Binding-site contacts:
Ligand atom C4B contacts residue GLN427 of chain 1.C at 3.9 Å.
Ligand atom C9 contacts residue GLY424 of chain 1.C at 4.3 Å.
Ligand atom C8A contacts residue GLY424 of chain 1.C at 4.1 Å.
Ligand atom C8A contacts residue GLN427 of chain 1.C at 4.3 Å.
Ligand atom C6 contacts residue GLN427 of chain 1.C at 3.0 Å.
Ligand atom C5 contacts residue GLN427 of chain 1.C at 3.2 Å.
Ligand atom C9A contacts residue GLY424 of chain 1.C at 4.2 Å.
Ligand atom N contacts residue ILE420 of chain 1.C at 3.4 Å.
Ligand atom C8 contacts residue ASN428 of chain 1.C at 3.8 Å.
Ligand atom C3 contacts residue ILE420 of chain 1.C at 4.4 Å (hydrophobic).
Ligand atom C8 contacts residue GLN427 of chain 1.C at 4.0 Å.
Ligand atom C4B contacts residue GLY424 of chain 1.C at 3.7 Å.
Ligand atom N contacts residue GLY419 of chain 1.C at 4.5 Å.
Ligand atom C4 contacts residue SER421 of chain 1.C at 3.9 Å.
Ligand atom N contacts residue SER421 of chain 1.C at 4.4 Å.
Ligand atom C4 contacts residue GLY424 of chain 1.C at 4.1 Å.
Ligand atom C2 contacts residue ILE420 of chain 1.C at 3.6 Å (hydrophobic).
Ligand atom C7 contacts residue GLN427 of chain 1.C at 3.4 Å.
Ligand atom C4A contacts residue GLY424 of chain 1.C at 3.7 Å.
Ligand atom C5 contacts residue GLY424 of chain 1.C at 4.0 Å.
Ligand atom C8 contacts residue GLY424 of chain 1.C at 4.4 Å.
Ligand atom C8A contacts residue ASN428 of chain 1.C at 4.1 Å.
Ligand atom C9 contacts residue ASN428 of chain 1.C at 3.9 Å.
Ligand atom C3 contacts residue SER421 of chain 1.C at 4.0 Å.
Ligand atom C1 contacts residue ILE420 of chain 1.C at 3.6 Å (hydrophobic).
Ligand atom C2 contacts residue SER421 of chain 1.C at 4.4 Å.

Sequence of chain 1.C:
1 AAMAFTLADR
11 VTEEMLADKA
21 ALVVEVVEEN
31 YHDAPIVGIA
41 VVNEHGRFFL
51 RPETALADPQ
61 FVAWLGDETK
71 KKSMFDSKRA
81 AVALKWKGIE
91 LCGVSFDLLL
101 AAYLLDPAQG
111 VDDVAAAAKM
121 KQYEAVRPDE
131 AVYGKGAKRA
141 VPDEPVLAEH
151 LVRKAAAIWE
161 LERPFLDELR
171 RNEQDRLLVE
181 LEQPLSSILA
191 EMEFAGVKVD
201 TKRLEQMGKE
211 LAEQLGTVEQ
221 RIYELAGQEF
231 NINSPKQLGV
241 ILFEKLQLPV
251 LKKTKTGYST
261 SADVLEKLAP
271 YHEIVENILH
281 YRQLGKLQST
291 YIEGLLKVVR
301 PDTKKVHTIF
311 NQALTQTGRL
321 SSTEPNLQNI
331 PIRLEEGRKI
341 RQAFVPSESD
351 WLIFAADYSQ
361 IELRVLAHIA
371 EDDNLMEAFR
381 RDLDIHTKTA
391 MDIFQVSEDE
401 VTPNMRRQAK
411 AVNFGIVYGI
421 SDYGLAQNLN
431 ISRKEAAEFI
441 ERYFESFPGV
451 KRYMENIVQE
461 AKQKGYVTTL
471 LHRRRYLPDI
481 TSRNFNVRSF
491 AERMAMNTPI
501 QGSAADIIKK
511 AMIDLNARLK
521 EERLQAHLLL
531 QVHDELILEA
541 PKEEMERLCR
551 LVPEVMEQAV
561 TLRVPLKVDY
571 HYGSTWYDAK

A protein and the small-molecule ligand that binds it are described below.
Small molecule (SMILES): Nc1ccc2c(c1)Cc1ccccc1-2